Binding-site contacts:
Ligand atom CG1 contacts residue GLU911 of chain 11.T at 3.7 Å.
Ligand atom CA contacts residue TYR636 of chain 11.T at 3.7 Å (hydrophobic).
Ligand atom OD2 contacts residue SER871 of chain 11.T at 3.2 Å (h-bond).
Ligand atom OD1 contacts residue ARG862 of chain 11.T at 3.1 Å.
Ligand atom CD1 contacts residue LEU637 of chain 11.T at 3.7 Å (hydrophobic).
Ligand atom CB contacts residue GLY42 of chain 11.U at 3.5 Å.
Ligand atom CB contacts residue GLY42 of chain 11.U at 3.7 Å.
Ligand atom O contacts residue GLY42 of chain 11.U at 2.9 Å (h-bond).
Ligand atom CA contacts residue ASN47 of chain 11.U at 3.8 Å.
Ligand atom O contacts residue ARG46 of chain 11.U at 3.5 Å (salt-bridge).
Ligand atom O contacts residue TYR636 of chain 11.T at 3.1 Å (h-bond).
Ligand atom CD1 contacts residue ALA20 of chain 11.U at 3.7 Å (hydrophobic).
Ligand atom CZ contacts residue PHE633 of chain 11.T at 3.7 Å (hydrophobic).
Ligand atom N contacts residue ASN47 of chain 11.U at 3.8 Å.
Ligand atom OD1 contacts residue ALA762 of chain 11.T at 3.5 Å.
Ligand atom CB contacts residue PHE45 of chain 11.U at 3.3 Å (hydrophobic).
Ligand atom CA contacts residue GLU911 of chain 11.T at 3.8 Å.
Ligand atom O contacts residue ASN47 of chain 11.U at 3.3 Å (h-bond).
Ligand atom O contacts residue TYR636 of chain 11.T at 3.5 Å (h-bond).
Ligand atom CD1 contacts residue ASN634 of chain 11.T at 3.6 Å.
Ligand atom N contacts residue SER871 of chain 11.T at 3.5 Å (h-bond).
Ligand atom N contacts residue ARG46 of chain 11.U at 3.5 Å (salt-bridge).
Ligand atom CD1 contacts residue ARG33 of chain 11.U at 3.8 Å.
Ligand atom OD2 contacts residue PRO864 of chain 11.T at 3.7 Å.
Ligand atom CA contacts residue PHE45 of chain 11.U at 3.6 Å (hydrophobic).
Ligand atom O contacts residue GLU911 of chain 11.T at 3.1 Å (salt-bridge).
Ligand atom CG2 contacts residue TYR636 of chain 11.T at 3.4 Å (hydrophobic).
Ligand atom O contacts residue ARG666 of chain 11.T at 3.1 Å (salt-bridge).
Ligand atom CA contacts residue GLY42 of chain 11.U at 3.6 Å.
Ligand atom CG2 contacts residue LEU637 of chain 11.T at 3.8 Å (hydrophobic).
Ligand atom OD1 contacts residue ALA874 of chain 11.T at 3.7 Å.
Ligand atom N contacts residue PHE45 of chain 11.U at 3.4 Å (h-bond).
Ligand atom N contacts residue GLY42 of chain 11.U at 3.2 Å (h-bond).
Ligand atom C contacts residue GLY42 of chain 11.U at 3.5 Å.
Ligand atom ND2 contacts residue ARG666 of chain 11.T at 3.4 Å (salt-bridge).
Ligand atom CE1 contacts residue ASN634 of chain 11.T at 3.4 Å.
Ligand atom CZ contacts residue ASN634 of chain 11.T at 3.8 Å.
Ligand atom N contacts residue TYR636 of chain 11.T at 3.8 Å.
Ligand atom CD1 contacts residue SER21 of chain 11.U at 3.6 Å.
Ligand atom C contacts residue GLU911 of chain 11.T at 3.3 Å.

Sequence of chain 11.T:
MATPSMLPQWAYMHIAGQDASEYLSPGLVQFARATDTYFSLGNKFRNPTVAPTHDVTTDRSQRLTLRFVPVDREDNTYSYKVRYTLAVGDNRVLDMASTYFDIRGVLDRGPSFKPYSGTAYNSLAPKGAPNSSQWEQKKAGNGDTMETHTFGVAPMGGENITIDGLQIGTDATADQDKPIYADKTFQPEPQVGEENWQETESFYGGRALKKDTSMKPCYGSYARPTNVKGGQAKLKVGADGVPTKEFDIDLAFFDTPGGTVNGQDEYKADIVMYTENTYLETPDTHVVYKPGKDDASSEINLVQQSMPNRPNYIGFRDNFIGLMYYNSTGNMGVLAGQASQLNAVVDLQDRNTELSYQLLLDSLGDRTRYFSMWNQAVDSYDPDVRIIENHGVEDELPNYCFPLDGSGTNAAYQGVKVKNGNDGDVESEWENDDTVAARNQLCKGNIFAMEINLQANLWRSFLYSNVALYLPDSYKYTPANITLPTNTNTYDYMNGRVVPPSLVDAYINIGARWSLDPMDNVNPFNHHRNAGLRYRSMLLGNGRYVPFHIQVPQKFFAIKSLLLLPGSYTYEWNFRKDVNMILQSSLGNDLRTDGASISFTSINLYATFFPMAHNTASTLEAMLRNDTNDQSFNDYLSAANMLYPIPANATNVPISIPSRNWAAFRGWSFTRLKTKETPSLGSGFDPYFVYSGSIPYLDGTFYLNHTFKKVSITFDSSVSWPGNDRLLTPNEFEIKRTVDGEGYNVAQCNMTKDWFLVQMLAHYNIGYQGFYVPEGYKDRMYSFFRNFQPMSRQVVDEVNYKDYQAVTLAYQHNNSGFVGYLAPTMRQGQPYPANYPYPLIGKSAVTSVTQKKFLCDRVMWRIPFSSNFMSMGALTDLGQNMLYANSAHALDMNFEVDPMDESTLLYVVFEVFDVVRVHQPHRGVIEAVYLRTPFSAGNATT

A small-molecule ligand and the protein it binds are described below.
Small molecule (SMILES): CC[C@H](C)[C@H](NC(=O)[C@@H](N)CC(=O)O)C(=O)N[C@@H](CC(N)=O)C(=O)N[C@@H](Cc1ccccc1)C(=O)N[C@@H](CO)C(=O)N[C@@H](CO)C(=O)N[C@H](C=O)CC(C)C

Sequence of chain 11.U:
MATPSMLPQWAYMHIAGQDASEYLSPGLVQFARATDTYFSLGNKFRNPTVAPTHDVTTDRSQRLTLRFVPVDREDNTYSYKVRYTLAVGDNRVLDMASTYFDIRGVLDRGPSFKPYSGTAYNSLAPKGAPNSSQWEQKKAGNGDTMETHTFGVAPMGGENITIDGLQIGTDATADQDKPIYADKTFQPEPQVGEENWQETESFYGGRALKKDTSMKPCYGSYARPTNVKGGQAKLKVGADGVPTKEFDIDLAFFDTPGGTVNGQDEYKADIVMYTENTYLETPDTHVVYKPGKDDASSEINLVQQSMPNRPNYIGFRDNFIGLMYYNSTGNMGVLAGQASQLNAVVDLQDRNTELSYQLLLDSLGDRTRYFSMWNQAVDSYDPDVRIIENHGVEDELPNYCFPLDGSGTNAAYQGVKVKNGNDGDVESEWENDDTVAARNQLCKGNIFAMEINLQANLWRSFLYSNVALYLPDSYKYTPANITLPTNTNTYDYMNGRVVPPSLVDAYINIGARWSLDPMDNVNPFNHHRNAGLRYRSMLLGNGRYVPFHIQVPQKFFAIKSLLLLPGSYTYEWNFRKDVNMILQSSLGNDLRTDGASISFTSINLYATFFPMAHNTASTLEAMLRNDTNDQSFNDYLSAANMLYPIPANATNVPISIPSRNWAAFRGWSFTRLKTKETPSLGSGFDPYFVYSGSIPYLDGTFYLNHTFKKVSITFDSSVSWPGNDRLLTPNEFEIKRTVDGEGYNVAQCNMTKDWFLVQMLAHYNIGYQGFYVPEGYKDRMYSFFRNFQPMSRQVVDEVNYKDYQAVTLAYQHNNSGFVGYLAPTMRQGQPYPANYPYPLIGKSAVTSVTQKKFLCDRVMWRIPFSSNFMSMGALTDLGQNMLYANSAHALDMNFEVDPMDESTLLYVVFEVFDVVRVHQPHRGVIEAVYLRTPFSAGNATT